A small-molecule ligand and the protein it binds are described below.
Small molecule (SMILES): NCCc1ccc(Cl)c(Cl)c1

Binding-site contacts:
Ligand atom CL1 contacts residue 42J1 of chain 1.H at 4.3 Å.
Ligand atom CL contacts residue 42J1 of chain 1.H at 3.7 Å.
Ligand atom C3 contacts residue 42J1 of chain 1.H at 3.8 Å.
Ligand atom C2 contacts residue 42J1 of chain 1.H at 4.0 Å.
Ligand atom CL1 contacts residue LEU321 of chain 1.A at 4.4 Å.
Ligand atom C6 contacts residue 42J1 of chain 1.H at 4.1 Å.
Ligand atom C contacts residue VAL316 of chain 1.A at 2.8 Å (hydrophobic).
Ligand atom C contacts residue SER317 of chain 1.A at 4.4 Å.
Ligand atom C5 contacts residue 42J1 of chain 1.H at 3.8 Å.
Ligand atom N contacts residue VAL316 of chain 1.A at 3.0 Å (h-bond).
Ligand atom N contacts residue SER317 of chain 1.A at 4.1 Å.
Ligand atom C7 contacts residue 42J1 of chain 1.H at 4.1 Å.
Ligand atom C4 contacts residue 42J1 of chain 1.H at 3.8 Å.
Ligand atom CL1 contacts residue GLU305 of chain 1.A at 3.6 Å.
Ligand atom C6 contacts residue VAL308 of chain 1.A at 4.0 Å (hydrophobic).
Ligand atom C contacts residue GLN313 of chain 1.A at 3.2 Å.
Ligand atom N contacts residue GLN313 of chain 1.A at 4.3 Å.
Ligand atom C7 contacts residue VAL308 of chain 1.A at 3.7 Å (hydrophobic).
Ligand atom CL1 contacts residue VAL308 of chain 1.A at 3.3 Å.
Ligand atom C2 contacts residue VAL308 of chain 1.A at 4.4 Å (hydrophobic).
Ligand atom C1 contacts residue VAL316 of chain 1.A at 4.3 Å (hydrophobic).
Ligand atom C1 contacts residue GLN313 of chain 1.A at 3.6 Å.

Sequence of chain 1.A:
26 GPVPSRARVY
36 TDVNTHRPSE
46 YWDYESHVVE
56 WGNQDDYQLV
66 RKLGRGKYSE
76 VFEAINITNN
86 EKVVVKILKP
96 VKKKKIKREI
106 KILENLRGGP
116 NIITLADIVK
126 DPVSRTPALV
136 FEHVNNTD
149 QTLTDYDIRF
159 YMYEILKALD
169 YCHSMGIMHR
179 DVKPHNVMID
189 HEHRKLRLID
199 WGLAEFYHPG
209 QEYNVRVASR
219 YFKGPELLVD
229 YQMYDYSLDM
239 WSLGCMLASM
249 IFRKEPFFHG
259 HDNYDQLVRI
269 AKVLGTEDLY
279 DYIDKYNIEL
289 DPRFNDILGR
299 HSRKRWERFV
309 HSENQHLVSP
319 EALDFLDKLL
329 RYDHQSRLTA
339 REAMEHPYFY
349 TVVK